The protein below binds the small molecule below.
Small molecule (SMILES): Nc1ncnc2c1ncn2[C@@H]1O[C@H](CO[P](=O)(O)O[C@H]2[C@@H](O)[C@H](n3cnc4c(N)ncnc43)O[C@@H]2CO[P](=O)(O)O[C@H]2[C@@H](O)[C@H](n3cnc4c(N)ncnc43)O[C@@H]2COP(=O)(O)O)[C@@H](O)[C@H]1O

Binding-site contacts:
Ligand atom C2 contacts residue U2 of chain 50.C at 3.2 Å.
Ligand atom C4 contacts residue U2 of chain 50.C at 4.3 Å.
Ligand atom N6 contacts residue U2 of chain 50.C at 4.2 Å.
Ligand atom N1 contacts residue U1 of chain 50.C at 2.8 Å (h-bond).
Ligand atom N1 contacts residue U2 of chain 50.C at 3.5 Å (h-bond).
Ligand atom N6 contacts residue U3 of chain 50.C at 3.0 Å (h-bond).
Ligand atom N1 contacts residue U3 of chain 50.C at 2.7 Å (h-bond).
Ligand atom C2 contacts residue U3 of chain 50.C at 3.0 Å.
Ligand atom C2 contacts residue U1 of chain 50.C at 3.5 Å.
Ligand atom C6 contacts residue U1 of chain 50.C at 3.6 Å.
Ligand atom N3 contacts residue U3 of chain 50.C at 4.2 Å.
Ligand atom N6 contacts residue U1 of chain 50.C at 2.8 Å (h-bond).
Ligand atom N3 contacts residue U2 of chain 50.C at 3.7 Å.
Ligand atom C6 contacts residue U2 of chain 50.C at 4.1 Å.
Ligand atom C6 contacts residue U3 of chain 50.C at 3.3 Å.